The small molecule below binds the protein below.
Small molecule (SMILES): CC(=O)N[C@H]1[C@H](O[C@H]2[C@H](O)[C@@H](NC(C)=O)CO[C@@H]2CO)O[C@H](CO)[C@@H](O)[C@@H]1O

Sequence of chain 1.C:
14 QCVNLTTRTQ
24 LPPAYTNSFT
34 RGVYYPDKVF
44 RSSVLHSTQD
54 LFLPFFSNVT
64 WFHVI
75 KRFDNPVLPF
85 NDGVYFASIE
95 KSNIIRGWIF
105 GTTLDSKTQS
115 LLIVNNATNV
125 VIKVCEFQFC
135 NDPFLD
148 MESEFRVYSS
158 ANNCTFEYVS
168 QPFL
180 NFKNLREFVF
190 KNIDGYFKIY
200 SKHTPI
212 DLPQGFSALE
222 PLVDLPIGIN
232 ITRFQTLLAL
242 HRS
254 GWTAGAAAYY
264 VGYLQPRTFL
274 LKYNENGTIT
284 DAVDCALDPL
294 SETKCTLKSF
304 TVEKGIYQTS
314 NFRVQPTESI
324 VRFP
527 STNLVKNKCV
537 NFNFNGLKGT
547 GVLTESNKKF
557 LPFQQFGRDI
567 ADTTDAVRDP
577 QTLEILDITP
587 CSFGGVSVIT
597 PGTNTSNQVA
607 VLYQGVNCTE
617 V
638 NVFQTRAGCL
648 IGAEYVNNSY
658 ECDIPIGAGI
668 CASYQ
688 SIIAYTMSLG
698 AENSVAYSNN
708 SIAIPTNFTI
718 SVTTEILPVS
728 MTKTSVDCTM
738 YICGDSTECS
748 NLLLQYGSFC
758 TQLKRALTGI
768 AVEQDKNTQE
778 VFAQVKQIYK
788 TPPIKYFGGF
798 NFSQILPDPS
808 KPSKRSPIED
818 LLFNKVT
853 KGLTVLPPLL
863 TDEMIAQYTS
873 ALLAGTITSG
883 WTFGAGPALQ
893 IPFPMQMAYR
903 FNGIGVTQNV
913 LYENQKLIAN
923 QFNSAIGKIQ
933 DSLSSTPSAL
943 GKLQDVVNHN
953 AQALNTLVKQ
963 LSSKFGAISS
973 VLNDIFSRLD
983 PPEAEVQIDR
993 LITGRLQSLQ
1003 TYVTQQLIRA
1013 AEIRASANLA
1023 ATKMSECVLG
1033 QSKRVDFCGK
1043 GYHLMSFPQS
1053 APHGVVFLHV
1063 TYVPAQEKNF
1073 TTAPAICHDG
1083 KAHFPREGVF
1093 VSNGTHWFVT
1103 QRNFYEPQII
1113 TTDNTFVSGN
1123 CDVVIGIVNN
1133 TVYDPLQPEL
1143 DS

Binding-site contacts:
Ligand atom C1 contacts residue ASN1131 of chain 1.C at 1.4 Å.
Ligand atom C5 contacts residue ASN1131 of chain 1.C at 3.7 Å.
Ligand atom C4 contacts residue ASN1131 of chain 1.C at 4.2 Å.
Ligand atom C7 contacts residue ASN1131 of chain 1.C at 3.5 Å.
Ligand atom C3 contacts residue ASN1131 of chain 1.C at 3.8 Å.
Ligand atom C2 contacts residue ASN1131 of chain 1.C at 2.5 Å.
Ligand atom O5 contacts residue ASN1131 of chain 1.C at 2.4 Å (h-bond).
Ligand atom N2 contacts residue ASN1131 of chain 1.C at 2.9 Å (h-bond).
Ligand atom O7 contacts residue ASN1131 of chain 1.C at 3.6 Å.